Binding-site contacts:
Ligand atom C5 contacts residue ASN468 of chain 2.A at 3.6 Å.
Ligand atom C2 contacts residue GLN476 of chain 2.A at 4.2 Å.
Ligand atom O7 contacts residue ASN468 of chain 2.A at 3.9 Å.
Ligand atom O4 contacts residue TYR514 of chain 2.A at 3.9 Å.
Ligand atom C8 contacts residue GLN476 of chain 2.A at 4.0 Å.
Ligand atom C7 contacts residue GLN476 of chain 2.A at 4.2 Å.
Ligand atom O6 contacts residue TYR514 of chain 2.A at 3.5 Å (h-bond).
Ligand atom O6 contacts residue THR478 of chain 2.A at 4.5 Å.
Ligand atom C1 contacts residue ASN468 of chain 2.A at 1.4 Å.
Ligand atom C2 contacts residue ASN468 of chain 2.A at 2.5 Å.
Ligand atom N2 contacts residue GLN476 of chain 2.A at 3.4 Å (h-bond).
Ligand atom O5 contacts residue ASN468 of chain 2.A at 2.3 Å (h-bond).
Ligand atom C7 contacts residue ASN468 of chain 2.A at 3.7 Å.
Ligand atom C4 contacts residue ASN468 of chain 2.A at 4.2 Å.
Ligand atom C6 contacts residue TYR514 of chain 2.A at 3.8 Å (hydrophobic).
Ligand atom C3 contacts residue ASN468 of chain 2.A at 3.8 Å.
Ligand atom N2 contacts residue ASN468 of chain 2.A at 3.0 Å (h-bond).
Ligand atom C4 contacts residue TYR514 of chain 2.A at 4.4 Å (hydrophobic).

Sequence of chain 2.A:
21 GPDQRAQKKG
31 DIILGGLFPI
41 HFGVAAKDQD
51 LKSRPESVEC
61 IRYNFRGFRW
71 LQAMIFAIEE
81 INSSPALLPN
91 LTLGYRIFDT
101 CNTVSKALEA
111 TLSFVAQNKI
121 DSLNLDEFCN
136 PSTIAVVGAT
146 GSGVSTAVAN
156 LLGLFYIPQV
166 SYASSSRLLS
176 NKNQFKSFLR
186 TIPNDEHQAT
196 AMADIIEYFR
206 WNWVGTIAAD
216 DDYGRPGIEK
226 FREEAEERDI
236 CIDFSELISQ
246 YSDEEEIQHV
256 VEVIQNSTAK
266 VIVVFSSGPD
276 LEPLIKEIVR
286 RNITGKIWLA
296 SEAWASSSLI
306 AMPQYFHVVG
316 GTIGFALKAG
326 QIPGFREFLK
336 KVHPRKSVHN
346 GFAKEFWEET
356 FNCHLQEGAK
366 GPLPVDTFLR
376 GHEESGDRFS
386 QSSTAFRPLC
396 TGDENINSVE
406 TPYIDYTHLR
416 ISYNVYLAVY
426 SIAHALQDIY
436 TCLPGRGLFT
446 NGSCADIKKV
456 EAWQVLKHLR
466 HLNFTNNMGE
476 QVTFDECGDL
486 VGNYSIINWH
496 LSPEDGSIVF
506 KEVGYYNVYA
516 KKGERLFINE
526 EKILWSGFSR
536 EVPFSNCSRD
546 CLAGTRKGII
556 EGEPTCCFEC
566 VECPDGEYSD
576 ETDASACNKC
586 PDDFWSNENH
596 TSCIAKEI

The small molecule below binds the protein below.
Small molecule (SMILES): CC(=O)N[C@@H]1[C@@H](O)[C@H](O)[C@@H](CO)O[C@H]1O